Sequence of chain 1.E:
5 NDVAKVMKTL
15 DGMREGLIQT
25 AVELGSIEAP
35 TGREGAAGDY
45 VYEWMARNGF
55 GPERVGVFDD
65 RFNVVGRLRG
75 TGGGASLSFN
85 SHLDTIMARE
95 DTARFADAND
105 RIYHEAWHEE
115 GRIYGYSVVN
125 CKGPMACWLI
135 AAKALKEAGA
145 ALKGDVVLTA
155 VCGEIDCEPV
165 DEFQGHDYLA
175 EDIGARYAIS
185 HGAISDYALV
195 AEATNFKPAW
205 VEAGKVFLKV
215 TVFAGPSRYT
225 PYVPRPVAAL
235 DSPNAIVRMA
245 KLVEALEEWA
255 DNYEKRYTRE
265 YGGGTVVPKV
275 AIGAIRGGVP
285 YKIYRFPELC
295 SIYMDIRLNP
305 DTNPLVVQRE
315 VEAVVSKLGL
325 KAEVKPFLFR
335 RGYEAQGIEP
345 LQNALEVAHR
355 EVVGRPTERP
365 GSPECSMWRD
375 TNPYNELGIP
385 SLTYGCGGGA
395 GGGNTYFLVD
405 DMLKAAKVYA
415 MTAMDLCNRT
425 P

Sequence of chain 1.B:
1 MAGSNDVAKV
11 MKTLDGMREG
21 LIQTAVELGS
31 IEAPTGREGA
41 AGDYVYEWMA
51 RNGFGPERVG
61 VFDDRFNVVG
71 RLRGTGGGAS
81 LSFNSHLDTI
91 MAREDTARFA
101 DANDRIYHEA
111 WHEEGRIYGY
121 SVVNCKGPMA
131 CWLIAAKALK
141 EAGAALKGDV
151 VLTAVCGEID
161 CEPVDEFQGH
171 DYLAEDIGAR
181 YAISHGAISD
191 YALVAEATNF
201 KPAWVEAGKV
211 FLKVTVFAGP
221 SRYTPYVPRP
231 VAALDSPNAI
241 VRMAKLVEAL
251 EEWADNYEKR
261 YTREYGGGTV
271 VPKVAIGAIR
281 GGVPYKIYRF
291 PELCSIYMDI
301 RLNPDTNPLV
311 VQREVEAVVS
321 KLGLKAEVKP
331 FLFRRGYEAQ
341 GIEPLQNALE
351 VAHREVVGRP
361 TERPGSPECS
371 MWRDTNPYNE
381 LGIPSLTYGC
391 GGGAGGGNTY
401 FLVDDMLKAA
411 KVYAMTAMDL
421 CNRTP

Binding-site contacts:
Ligand atom OAC contacts residue ASN124 of chain 1.B at 3.6 Å.
Ligand atom OAL contacts residue ARG289 of chain 1.E at 2.4 Å (salt-bridge).
Ligand atom OAM contacts residue ILE90 of chain 1.B at 3.6 Å.
Ligand atom OAL contacts residue ILE90 of chain 1.B at 3.3 Å.
Ligand atom CAH contacts residue ASN124 of chain 1.B at 3.6 Å.
Ligand atom OAA contacts residue ALA394 of chain 1.B at 3.5 Å (h-bond).
Ligand atom OAL contacts residue TYR223 of chain 1.E at 3.4 Å.
Ligand atom NAK contacts residue TYR223 of chain 1.E at 3.6 Å.
Ligand atom CAE contacts residue TYR223 of chain 1.E at 3.7 Å (hydrophobic).
Ligand atom OAM contacts residue TYR288 of chain 1.E at 3.1 Å.
Ligand atom CAD contacts residue MET371 of chain 1.B at 3.5 Å (hydrophobic).
Ligand atom CAB contacts residue MN1 of chain 1.K at 3.5 Å.
Ligand atom CAD contacts residue ASN124 of chain 1.B at 3.3 Å.
Ligand atom OAC contacts residue MET371 of chain 1.B at 3.2 Å.
Ligand atom OAJ contacts residue MN1 of chain 1.K at 1.8 Å.
Ligand atom OAC contacts residue ARG373 of chain 1.B at 2.8 Å (salt-bridge).
Ligand atom OAJ contacts residue GLU196 of chain 1.B at 2.6 Å (salt-bridge).
Ligand atom OAC contacts residue GLU196 of chain 1.B at 3.3 Å (salt-bridge).
Ligand atom OAJ contacts residue GLU158 of chain 1.B at 3.3 Å (salt-bridge).
Ligand atom CAD contacts residue MN1 of chain 1.K at 3.4 Å.
Ligand atom CAB contacts residue ARG373 of chain 1.B at 3.5 Å.
Ligand atom OAM contacts residue TYR223 of chain 1.E at 3.6 Å.
Ligand atom CAB contacts residue MET371 of chain 1.B at 3.4 Å (hydrophobic).
Ligand atom NAK contacts residue ILE90 of chain 1.B at 3.3 Å.
Ligand atom CAH contacts residue GLU158 of chain 1.B at 3.3 Å.
Ligand atom CAF contacts residue ASN124 of chain 1.B at 3.7 Å.
Ligand atom CAF contacts residue TYR223 of chain 1.E at 3.6 Å (hydrophobic).
Ligand atom CAI contacts residue GLU158 of chain 1.B at 3.7 Å.
Ligand atom CAI contacts residue MN1 of chain 1.K at 2.6 Å.
Ligand atom OAL contacts residue GLY395 of chain 1.B at 3.4 Å.
Ligand atom CAE contacts residue ASN124 of chain 1.B at 3.5 Å.
Ligand atom OAJ contacts residue MET371 of chain 1.B at 3.4 Å.
Ligand atom NAK contacts residue ARG289 of chain 1.E at 3.2 Å (salt-bridge).
Ligand atom CAI contacts residue ASN124 of chain 1.B at 3.3 Å.
Ligand atom OAA contacts residue ARG373 of chain 1.B at 3.5 Å (salt-bridge).
Ligand atom OAJ contacts residue ASN124 of chain 1.B at 3.6 Å (h-bond).
Ligand atom OAM contacts residue ARG289 of chain 1.E at 3.3 Å (salt-bridge).
Ligand atom OAC contacts residue MN1 of chain 1.K at 2.9 Å.
Ligand atom CAH contacts residue MN1 of chain 1.K at 3.4 Å.
Ligand atom CAI contacts residue MET371 of chain 1.B at 3.6 Å (hydrophobic).

A protein and the small-molecule ligand that binds it are described below.
Small molecule (SMILES): O=C(O)c1cc([N+](=O)[O-])ccc1O